Sequence of chain 1.A:
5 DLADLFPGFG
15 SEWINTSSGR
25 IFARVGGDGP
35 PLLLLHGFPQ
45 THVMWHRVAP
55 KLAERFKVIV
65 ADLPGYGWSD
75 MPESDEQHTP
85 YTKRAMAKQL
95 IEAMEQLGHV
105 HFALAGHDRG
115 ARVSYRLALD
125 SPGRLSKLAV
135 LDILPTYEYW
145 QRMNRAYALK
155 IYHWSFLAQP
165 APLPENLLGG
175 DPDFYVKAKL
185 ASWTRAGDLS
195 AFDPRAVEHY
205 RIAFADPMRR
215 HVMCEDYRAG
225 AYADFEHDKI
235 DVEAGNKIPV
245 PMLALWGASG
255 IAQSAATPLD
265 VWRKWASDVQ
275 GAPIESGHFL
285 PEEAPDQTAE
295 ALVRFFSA

The protein below binds the small molecule below.
Small molecule (SMILES): O=C(O)CF

Binding-site contacts:
Ligand atom OXT contacts residue HIS282 of chain 1.A at 4.3 Å.
Ligand atom OXT contacts residue ILE137 of chain 1.A at 3.3 Å.
Ligand atom OXT contacts residue ARG116 of chain 1.A at 2.8 Å (salt-bridge).
Ligand atom F contacts residue TRP158 of chain 1.A at 2.7 Å.
Ligand atom OXT contacts residue ASP112 of chain 1.A at 3.2 Å (salt-bridge).
Ligand atom C contacts residue ARG113 of chain 1.A at 3.9 Å.
Ligand atom OXT contacts residue TRP158 of chain 1.A at 4.4 Å.
Ligand atom OXT contacts residue ASP136 of chain 1.A at 4.3 Å.
Ligand atom O contacts residue ASP112 of chain 1.A at 3.6 Å (salt-bridge).
Ligand atom C contacts residue ASP112 of chain 1.A at 3.1 Å.
Ligand atom O contacts residue TYR221 of chain 1.A at 4.1 Å.
Ligand atom CH3 contacts residue ILE255 of chain 1.A at 4.1 Å (hydrophobic).
Ligand atom C contacts residue TRP158 of chain 1.A at 3.7 Å (hydrophobic).
Ligand atom F contacts residue TYR221 of chain 1.A at 3.0 Å.
Ligand atom CH3 contacts residue TYR143 of chain 1.A at 4.4 Å (hydrophobic).
Ligand atom O contacts residue ARG113 of chain 1.A at 2.7 Å (salt-bridge).
Ligand atom CH3 contacts residue TYR221 of chain 1.A at 4.3 Å (hydrophobic).
Ligand atom C contacts residue ARG116 of chain 1.A at 3.3 Å.
Ligand atom F contacts residue ARG113 of chain 1.A at 4.3 Å.
Ligand atom OXT contacts residue ARG113 of chain 1.A at 4.5 Å.
Ligand atom CH3 contacts residue TRP158 of chain 1.A at 3.4 Å (hydrophobic).
Ligand atom CH3 contacts residue ARG116 of chain 1.A at 4.3 Å.
Ligand atom OXT contacts residue TYR143 of chain 1.A at 4.3 Å.
Ligand atom CH3 contacts residue HIS157 of chain 1.A at 4.1 Å.
Ligand atom O contacts residue TRP158 of chain 1.A at 3.5 Å.
Ligand atom F contacts residue HIS157 of chain 1.A at 2.9 Å.
Ligand atom O contacts residue ARG116 of chain 1.A at 2.9 Å (salt-bridge).
Ligand atom CH3 contacts residue ASP112 of chain 1.A at 3.2 Å.
Ligand atom C contacts residue TYR143 of chain 1.A at 4.5 Å (hydrophobic).
Ligand atom F contacts residue ASP112 of chain 1.A at 3.8 Å.